Sequence of chain 1.C:
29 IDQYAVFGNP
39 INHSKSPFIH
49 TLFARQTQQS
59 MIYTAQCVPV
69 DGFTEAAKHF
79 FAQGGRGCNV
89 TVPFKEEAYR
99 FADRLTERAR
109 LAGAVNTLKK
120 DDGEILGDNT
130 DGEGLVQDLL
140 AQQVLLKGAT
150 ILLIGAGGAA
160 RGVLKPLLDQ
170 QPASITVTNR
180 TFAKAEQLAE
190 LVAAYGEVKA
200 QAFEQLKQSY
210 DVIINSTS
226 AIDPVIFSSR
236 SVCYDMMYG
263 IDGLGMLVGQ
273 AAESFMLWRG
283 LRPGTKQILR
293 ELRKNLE

Binding-site contacts:
Ligand atom C1 contacts residue SER42 of chain 1.C at 3.4 Å.
Ligand atom C5 contacts residue SER44 of chain 1.C at 3.8 Å.
Ligand atom O12 contacts residue ASP130 of chain 1.C at 2.7 Å (salt-bridge).
Ligand atom O7 contacts residue ASN87 of chain 1.C at 4.0 Å.
Ligand atom C4 contacts residue LEU269 of chain 1.C at 4.2 Å (hydrophobic).
Ligand atom O11 contacts residue LYS93 of chain 1.C at 2.9 Å (salt-bridge).
Ligand atom O2 contacts residue SER42 of chain 1.C at 2.4 Å (h-bond).
Ligand atom C6 contacts residue VAL88 of chain 1.C at 4.4 Å (hydrophobic).
Ligand atom O3 contacts residue LYS43 of chain 1.C at 4.1 Å.
Ligand atom O7 contacts residue ASN114 of chain 1.C at 4.1 Å.
Ligand atom O3 contacts residue SER44 of chain 1.C at 4.5 Å.
Ligand atom C8 contacts residue LYS93 of chain 1.C at 4.3 Å.
Ligand atom C10 contacts residue THR89 of chain 1.C at 4.1 Å.
Ligand atom O12 contacts residue GLN272 of chain 1.C at 4.1 Å.
Ligand atom O2 contacts residue VAL34 of chain 1.C at 4.2 Å.
Ligand atom C4 contacts residue SER44 of chain 1.C at 4.2 Å.
Ligand atom O12 contacts residue ASN114 of chain 1.C at 3.6 Å.
Ligand atom O3 contacts residue LEU269 of chain 1.C at 4.0 Å.
Ligand atom O3 contacts residue HIS41 of chain 1.C at 4.3 Å.
Ligand atom C8 contacts residue GLN272 of chain 1.C at 3.5 Å.
Ligand atom C8 contacts residue ASP130 of chain 1.C at 4.0 Å.
Ligand atom C1 contacts residue LEU269 of chain 1.C at 4.3 Å (hydrophobic).
Ligand atom C4 contacts residue THR89 of chain 1.C at 4.2 Å.
Ligand atom O7 contacts residue GLN272 of chain 1.C at 3.2 Å (h-bond).
Ligand atom C10 contacts residue LEU269 of chain 1.C at 4.2 Å (hydrophobic).
Ligand atom C5 contacts residue GLN272 of chain 1.C at 4.1 Å.
Ligand atom O11 contacts residue THR89 of chain 1.C at 3.4 Å (h-bond).
Ligand atom O2 contacts residue SER44 of chain 1.C at 3.0 Å (h-bond).
Ligand atom C6 contacts residue GLN272 of chain 1.C at 3.8 Å.
Ligand atom O2 contacts residue LYS43 of chain 1.C at 4.1 Å.
Ligand atom C5 contacts residue THR89 of chain 1.C at 4.2 Å.
Ligand atom C9 contacts residue LYS93 of chain 1.C at 4.0 Å.
Ligand atom C1 contacts residue SER44 of chain 1.C at 3.7 Å.
Ligand atom O3 contacts residue SER42 of chain 1.C at 3.6 Å.
Ligand atom O12 contacts residue LYS93 of chain 1.C at 3.5 Å (salt-bridge).
Ligand atom C9 contacts residue THR89 of chain 1.C at 4.4 Å.

This small molecule binds to this protein.
Small molecule (SMILES): O=C(O)C1=C[C@@H](O)[C@@H](O)[C@H](O)C1